Binding-site contacts:
Ligand atom C7 contacts residue THR718 of chain 1.B at 4.5 Å.
Ligand atom C8 contacts residue GLU717 of chain 1.B at 3.7 Å.
Ligand atom C5 contacts residue ASN719 of chain 1.B at 3.7 Å.
Ligand atom N2 contacts residue ASN719 of chain 1.B at 2.9 Å (h-bond).
Ligand atom C1 contacts residue ASN719 of chain 1.B at 1.4 Å.
Ligand atom C8 contacts residue ASN719 of chain 1.B at 3.7 Å.
Ligand atom C3 contacts residue ASN719 of chain 1.B at 3.8 Å.
Ligand atom C8 contacts residue THR718 of chain 1.B at 3.6 Å.
Ligand atom O7 contacts residue ASN719 of chain 1.B at 2.9 Å (h-bond).
Ligand atom O5 contacts residue ASN719 of chain 1.B at 2.4 Å (h-bond).
Ligand atom C4 contacts residue ASN719 of chain 1.B at 4.2 Å.
Ligand atom C7 contacts residue ASN719 of chain 1.B at 3.1 Å.
Ligand atom C2 contacts residue ASN719 of chain 1.B at 2.5 Å.

A small-molecule ligand and the protein it binds are described below.
Small molecule (SMILES): CC(=O)N[C@@H]1[C@@H](O)[C@H](O)[C@@H](CO)O[C@H]1O

Sequence of chain 1.B:
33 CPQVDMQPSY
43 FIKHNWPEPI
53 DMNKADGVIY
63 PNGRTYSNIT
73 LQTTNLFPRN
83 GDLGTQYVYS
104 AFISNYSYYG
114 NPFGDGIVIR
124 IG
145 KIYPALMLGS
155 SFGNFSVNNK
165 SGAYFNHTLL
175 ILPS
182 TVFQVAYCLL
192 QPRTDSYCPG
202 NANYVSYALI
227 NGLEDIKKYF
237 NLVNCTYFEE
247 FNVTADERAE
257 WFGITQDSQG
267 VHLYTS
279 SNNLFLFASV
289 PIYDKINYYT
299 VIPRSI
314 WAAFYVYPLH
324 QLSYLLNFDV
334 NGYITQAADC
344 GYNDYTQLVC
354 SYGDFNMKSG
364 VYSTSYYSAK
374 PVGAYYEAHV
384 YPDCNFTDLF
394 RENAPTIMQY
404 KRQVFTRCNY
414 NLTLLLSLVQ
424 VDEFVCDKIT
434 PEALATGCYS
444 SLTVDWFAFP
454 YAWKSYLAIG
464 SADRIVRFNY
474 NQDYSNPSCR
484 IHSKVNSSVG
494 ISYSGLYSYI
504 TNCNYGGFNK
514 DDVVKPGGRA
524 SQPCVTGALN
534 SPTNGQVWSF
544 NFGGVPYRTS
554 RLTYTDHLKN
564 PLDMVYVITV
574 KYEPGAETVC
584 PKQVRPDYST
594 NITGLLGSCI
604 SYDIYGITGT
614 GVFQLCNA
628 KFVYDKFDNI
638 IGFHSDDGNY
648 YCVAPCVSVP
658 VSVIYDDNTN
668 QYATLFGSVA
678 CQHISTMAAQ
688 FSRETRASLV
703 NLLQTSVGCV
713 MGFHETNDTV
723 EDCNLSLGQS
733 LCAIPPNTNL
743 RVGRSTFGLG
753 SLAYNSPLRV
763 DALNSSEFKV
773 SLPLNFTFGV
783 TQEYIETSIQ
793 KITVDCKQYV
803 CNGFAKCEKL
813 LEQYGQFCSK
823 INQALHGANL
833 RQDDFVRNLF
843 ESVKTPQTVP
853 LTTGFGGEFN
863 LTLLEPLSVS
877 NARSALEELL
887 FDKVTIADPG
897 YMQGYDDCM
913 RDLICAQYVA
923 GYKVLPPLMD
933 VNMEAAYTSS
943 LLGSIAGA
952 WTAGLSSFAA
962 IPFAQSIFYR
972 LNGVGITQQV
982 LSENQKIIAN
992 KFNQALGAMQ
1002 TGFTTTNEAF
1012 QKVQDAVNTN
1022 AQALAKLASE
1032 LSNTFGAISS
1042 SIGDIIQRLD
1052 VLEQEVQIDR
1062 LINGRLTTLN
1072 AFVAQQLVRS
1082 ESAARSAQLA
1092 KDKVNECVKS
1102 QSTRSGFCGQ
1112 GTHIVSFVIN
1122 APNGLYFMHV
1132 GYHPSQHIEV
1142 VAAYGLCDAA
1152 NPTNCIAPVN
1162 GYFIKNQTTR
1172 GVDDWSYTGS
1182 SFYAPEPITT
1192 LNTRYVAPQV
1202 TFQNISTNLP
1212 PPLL